A protein and the small-molecule ligand that binds it are described below.
Small molecule (SMILES): CC(=O)N[C@@H]1[C@@H](O)[C@@H](O)[C@@H](CO)O[C@@H]1O

Binding-site contacts:
Ligand atom C4 contacts residue ASP87 of chain 4.A at 3.5 Å.
Ligand atom O6 contacts residue HIS217 of chain 4.A at 3.3 Å (h-bond).
Ligand atom O3 contacts residue GLY105 of chain 4.A at 3.0 Å (h-bond).
Ligand atom O4 contacts residue ASP87 of chain 4.A at 2.7 Å (salt-bridge).
Ligand atom C3 contacts residue ASN129 of chain 4.A at 3.3 Å.
Ligand atom C6 contacts residue LEU213 of chain 4.A at 3.8 Å (hydrophobic).
Ligand atom O4 contacts residue ALA86 of chain 4.A at 3.8 Å.
Ligand atom C3 contacts residue PHE127 of chain 4.A at 3.5 Å (hydrophobic).
Ligand atom O3 contacts residue ASP87 of chain 4.A at 2.5 Å (salt-bridge).
Ligand atom N2 contacts residue ASN129 of chain 4.A at 3.5 Å (h-bond).
Ligand atom O6 contacts residue SER214 of chain 4.A at 2.6 Å (h-bond).
Ligand atom C7 contacts residue GLY105 of chain 4.A at 3.8 Å.
Ligand atom C2 contacts residue LEU213 of chain 4.A at 3.9 Å (hydrophobic).
Ligand atom C1 contacts residue SER1 of chain 4.I at 1.4 Å.
Ligand atom C7 contacts residue ASN129 of chain 4.A at 3.8 Å.
Ligand atom O7 contacts residue GLY104 of chain 4.A at 3.8 Å.
Ligand atom C6 contacts residue HIS217 of chain 4.A at 3.6 Å.
Ligand atom O3 contacts residue GLY104 of chain 4.A at 3.8 Å.
Ligand atom O5 contacts residue SER1 of chain 4.I at 2.3 Å (h-bond).
Ligand atom C2 contacts residue SO41 of chain 4.D at 3.9 Å.
Ligand atom C2 contacts residue SER1 of chain 4.I at 2.4 Å.
Ligand atom O7 contacts residue GLY105 of chain 4.A at 2.9 Å (h-bond).
Ligand atom O4 contacts residue LEU213 of chain 4.A at 3.1 Å (h-bond).
Ligand atom C3 contacts residue SER1 of chain 4.I at 2.9 Å.
Ligand atom O7 contacts residue LEU213 of chain 4.A at 3.7 Å.
Ligand atom C4 contacts residue SER1 of chain 4.I at 3.4 Å.
Ligand atom C4 contacts residue ALA86 of chain 4.A at 4.0 Å (hydrophobic).
Ligand atom C5 contacts residue PHE127 of chain 4.A at 3.9 Å (hydrophobic).
Ligand atom N2 contacts residue SER1 of chain 4.I at 2.8 Å (h-bond).
Ligand atom C4 contacts residue PHE127 of chain 4.A at 3.7 Å (hydrophobic).
Ligand atom C5 contacts residue SER1 of chain 4.I at 2.8 Å.
Ligand atom N2 contacts residue SO41 of chain 4.D at 3.1 Å (h-bond).
Ligand atom O4 contacts residue GLY212 of chain 4.A at 3.3 Å.
Ligand atom C7 contacts residue SO41 of chain 4.D at 4.0 Å.
Ligand atom O3 contacts residue ASN129 of chain 4.A at 2.9 Å (h-bond).
Ligand atom C8 contacts residue SO41 of chain 4.D at 3.9 Å.
Ligand atom C6 contacts residue SER214 of chain 4.A at 3.4 Å.
Ligand atom O3 contacts residue PHE127 of chain 4.A at 3.9 Å.
Ligand atom O5 contacts residue LEU213 of chain 4.A at 3.6 Å.
Ligand atom C3 contacts residue ASP87 of chain 4.A at 3.5 Å.

Sequence of chain 4.A:
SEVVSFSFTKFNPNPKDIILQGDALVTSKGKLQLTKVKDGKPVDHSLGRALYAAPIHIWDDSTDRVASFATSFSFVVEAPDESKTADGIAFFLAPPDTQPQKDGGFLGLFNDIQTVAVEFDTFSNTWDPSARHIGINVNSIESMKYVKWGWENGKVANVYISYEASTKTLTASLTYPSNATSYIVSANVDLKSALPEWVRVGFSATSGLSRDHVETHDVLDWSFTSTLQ